A small-molecule ligand and the protein it binds are described below.
Small molecule (SMILES): O=C(O)C(=O)Cc1c[nH]c2ccccc12

Binding-site contacts:
Ligand atom CAF contacts residue LEU148 of chain 1.B at 3.6 Å (hydrophobic).
Ligand atom CAD contacts residue PRO143 of chain 1.B at 3.8 Å (hydrophobic).
Ligand atom CAD contacts residue CYS168 of chain 1.B at 3.8 Å (hydrophobic).
Ligand atom CAO contacts residue CYS168 of chain 1.B at 3.7 Å (hydrophobic).
Ligand atom OAA contacts residue THR167 of chain 1.B at 3.8 Å.
Ligand atom CAG contacts residue ASP146 of chain 1.B at 3.8 Å.
Ligand atom CAK contacts residue CYS53 of chain 1.B at 4.0 Å (hydrophobic).
Ligand atom CAN contacts residue LEU148 of chain 1.B at 3.3 Å (hydrophobic).
Ligand atom CAH contacts residue LEU148 of chain 1.B at 4.0 Å (hydrophobic).
Ligand atom NAJ contacts residue ASP185 of chain 1.B at 2.9 Å (salt-bridge).
Ligand atom OAA contacts residue PRO52 of chain 1.B at 3.3 Å.
Ligand atom OAB contacts residue HIS81 of chain 1.B at 3.9 Å.
Ligand atom NAJ contacts residue SER188 of chain 1.B at 3.9 Å.
Ligand atom NAJ contacts residue LEU148 of chain 1.B at 3.6 Å.
Ligand atom OAC contacts residue LEU51 of chain 1.B at 3.8 Å.
Ligand atom OAB contacts residue ASP146 of chain 1.B at 4.0 Å.
Ligand atom CAH contacts residue ASP185 of chain 1.B at 3.1 Å.
Ligand atom CAK contacts residue CYS168 of chain 1.B at 3.9 Å (hydrophobic).
Ligand atom CAK contacts residue PRO52 of chain 1.B at 3.5 Å (hydrophobic).
Ligand atom CAN contacts residue THR184 of chain 1.B at 3.4 Å.
Ligand atom OAA contacts residue CYS168 of chain 1.B at 3.0 Å (h-bond).
Ligand atom CAM contacts residue CYS168 of chain 1.B at 3.9 Å (hydrophobic).
Ligand atom CAE contacts residue PRO143 of chain 1.B at 3.6 Å (hydrophobic).
Ligand atom NAJ contacts residue CYS168 of chain 1.B at 3.4 Å.
Ligand atom OAC contacts residue CYS168 of chain 1.B at 3.7 Å.
Ligand atom CAG contacts residue CYS168 of chain 1.B at 3.9 Å (hydrophobic).
Ligand atom NAJ contacts residue THR184 of chain 1.B at 2.9 Å (h-bond).
Ligand atom CAE contacts residue THR167 of chain 1.B at 4.0 Å.
Ligand atom OAC contacts residue CYS53 of chain 1.B at 3.0 Å (h-bond).
Ligand atom CAI contacts residue ASP146 of chain 1.B at 3.9 Å.
Ligand atom CAM contacts residue LEU148 of chain 1.B at 4.0 Å (hydrophobic).
Ligand atom CAN contacts residue CYS168 of chain 1.B at 3.3 Å (hydrophobic).
Ligand atom CAF contacts residue CYS168 of chain 1.B at 3.6 Å (hydrophobic).
Ligand atom CAD contacts residue VAL165 of chain 1.B at 4.0 Å (hydrophobic).
Ligand atom CAE contacts residue CYS168 of chain 1.B at 4.0 Å (hydrophobic).
Ligand atom CAO contacts residue LEU148 of chain 1.B at 3.6 Å (hydrophobic).
Ligand atom CAF contacts residue THR184 of chain 1.B at 3.4 Å.
Ligand atom CAH contacts residue CYS168 of chain 1.B at 3.8 Å (hydrophobic).
Ligand atom OAC contacts residue PRO52 of chain 1.B at 3.2 Å.
Ligand atom CAE contacts residue VAL165 of chain 1.B at 3.4 Å (hydrophobic).

Sequence of chain 1.B:
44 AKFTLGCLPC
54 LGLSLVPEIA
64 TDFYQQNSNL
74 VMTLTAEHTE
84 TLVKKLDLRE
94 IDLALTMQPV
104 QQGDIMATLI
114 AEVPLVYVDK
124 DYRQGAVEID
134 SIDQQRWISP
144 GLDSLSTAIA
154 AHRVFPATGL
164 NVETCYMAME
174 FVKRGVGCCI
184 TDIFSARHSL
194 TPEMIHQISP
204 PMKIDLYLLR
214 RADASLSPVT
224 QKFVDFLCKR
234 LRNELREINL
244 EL